Sequence of chain 1.C:
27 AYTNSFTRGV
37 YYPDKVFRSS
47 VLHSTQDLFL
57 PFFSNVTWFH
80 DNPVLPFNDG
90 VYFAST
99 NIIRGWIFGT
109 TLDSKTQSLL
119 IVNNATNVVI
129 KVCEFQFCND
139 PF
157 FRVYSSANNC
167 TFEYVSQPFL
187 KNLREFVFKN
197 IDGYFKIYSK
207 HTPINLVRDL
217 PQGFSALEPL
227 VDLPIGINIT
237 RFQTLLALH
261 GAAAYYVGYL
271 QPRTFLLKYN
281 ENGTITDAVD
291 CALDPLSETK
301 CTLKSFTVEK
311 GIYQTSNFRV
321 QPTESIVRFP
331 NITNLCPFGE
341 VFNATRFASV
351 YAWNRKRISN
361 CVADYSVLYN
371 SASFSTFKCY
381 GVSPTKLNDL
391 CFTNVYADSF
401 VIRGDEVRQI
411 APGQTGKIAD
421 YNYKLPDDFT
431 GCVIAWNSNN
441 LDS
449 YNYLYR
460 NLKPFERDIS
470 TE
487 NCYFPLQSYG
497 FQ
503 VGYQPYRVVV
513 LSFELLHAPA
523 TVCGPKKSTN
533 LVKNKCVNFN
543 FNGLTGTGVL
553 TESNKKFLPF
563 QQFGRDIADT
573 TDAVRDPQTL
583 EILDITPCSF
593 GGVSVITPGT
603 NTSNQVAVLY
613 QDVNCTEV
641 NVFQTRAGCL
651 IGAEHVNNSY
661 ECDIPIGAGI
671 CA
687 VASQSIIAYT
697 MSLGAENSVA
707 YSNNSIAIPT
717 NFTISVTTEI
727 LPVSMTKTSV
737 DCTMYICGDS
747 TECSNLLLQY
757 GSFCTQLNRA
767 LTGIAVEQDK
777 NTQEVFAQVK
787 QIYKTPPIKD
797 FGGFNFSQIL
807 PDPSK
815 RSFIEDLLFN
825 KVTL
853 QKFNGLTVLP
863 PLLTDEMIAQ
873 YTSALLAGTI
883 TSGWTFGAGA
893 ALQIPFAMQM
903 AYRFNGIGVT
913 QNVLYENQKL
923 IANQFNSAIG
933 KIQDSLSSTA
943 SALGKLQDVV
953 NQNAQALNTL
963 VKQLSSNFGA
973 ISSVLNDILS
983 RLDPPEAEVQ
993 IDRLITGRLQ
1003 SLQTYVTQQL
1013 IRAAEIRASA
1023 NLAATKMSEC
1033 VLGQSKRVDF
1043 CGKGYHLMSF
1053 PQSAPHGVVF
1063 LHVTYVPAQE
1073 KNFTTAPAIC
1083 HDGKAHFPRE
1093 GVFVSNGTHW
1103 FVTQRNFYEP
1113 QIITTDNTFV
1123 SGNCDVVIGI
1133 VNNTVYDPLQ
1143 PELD

Sequence of chain 1.B:
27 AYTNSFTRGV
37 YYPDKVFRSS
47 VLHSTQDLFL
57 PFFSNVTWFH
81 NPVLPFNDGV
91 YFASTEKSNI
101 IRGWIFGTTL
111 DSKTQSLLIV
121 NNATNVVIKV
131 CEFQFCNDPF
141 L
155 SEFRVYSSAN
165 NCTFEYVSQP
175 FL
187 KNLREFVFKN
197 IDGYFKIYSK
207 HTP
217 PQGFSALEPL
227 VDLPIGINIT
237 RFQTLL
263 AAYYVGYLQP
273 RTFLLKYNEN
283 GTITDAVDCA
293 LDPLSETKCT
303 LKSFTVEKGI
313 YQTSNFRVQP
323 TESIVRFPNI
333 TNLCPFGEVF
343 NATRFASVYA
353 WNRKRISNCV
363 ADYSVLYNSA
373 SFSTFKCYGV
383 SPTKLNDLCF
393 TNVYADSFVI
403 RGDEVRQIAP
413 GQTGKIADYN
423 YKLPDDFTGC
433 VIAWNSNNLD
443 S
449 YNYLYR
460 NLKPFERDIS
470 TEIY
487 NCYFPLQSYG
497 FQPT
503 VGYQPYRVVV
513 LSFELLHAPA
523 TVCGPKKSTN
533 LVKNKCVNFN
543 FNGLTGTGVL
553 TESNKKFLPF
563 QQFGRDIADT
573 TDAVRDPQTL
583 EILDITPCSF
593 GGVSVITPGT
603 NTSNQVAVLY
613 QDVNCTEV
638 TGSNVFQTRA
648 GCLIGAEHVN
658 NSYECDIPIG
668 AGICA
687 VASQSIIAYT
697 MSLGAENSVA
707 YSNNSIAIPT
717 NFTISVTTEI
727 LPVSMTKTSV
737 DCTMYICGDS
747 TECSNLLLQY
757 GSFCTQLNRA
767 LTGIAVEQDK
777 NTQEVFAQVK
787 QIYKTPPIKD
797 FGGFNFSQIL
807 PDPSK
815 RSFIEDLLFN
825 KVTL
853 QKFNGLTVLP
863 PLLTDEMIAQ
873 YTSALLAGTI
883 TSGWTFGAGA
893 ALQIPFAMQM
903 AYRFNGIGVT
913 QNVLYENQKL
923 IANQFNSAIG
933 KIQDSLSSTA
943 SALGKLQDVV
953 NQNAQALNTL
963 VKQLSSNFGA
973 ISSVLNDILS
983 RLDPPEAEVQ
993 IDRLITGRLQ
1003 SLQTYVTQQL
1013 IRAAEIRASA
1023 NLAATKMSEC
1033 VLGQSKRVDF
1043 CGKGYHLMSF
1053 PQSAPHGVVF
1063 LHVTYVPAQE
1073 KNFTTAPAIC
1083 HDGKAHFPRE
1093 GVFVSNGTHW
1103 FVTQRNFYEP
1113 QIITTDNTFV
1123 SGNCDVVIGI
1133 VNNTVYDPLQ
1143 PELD

A small-molecule ligand and the protein it binds are described below.
Small molecule (SMILES): CC(=O)N[C@@H]1[C@@H](O)[C@H](O)[C@@H](CO)O[C@H]1O

Binding-site contacts:
Ligand atom C1 contacts residue ASN282 of chain 1.C at 1.4 Å.
Ligand atom C6 contacts residue ASN280 of chain 1.C at 3.4 Å.
Ligand atom O5 contacts residue ASN280 of chain 1.C at 4.5 Å.
Ligand atom N2 contacts residue ASN282 of chain 1.C at 2.9 Å (h-bond).
Ligand atom C6 contacts residue ASN282 of chain 1.C at 4.4 Å.
Ligand atom O5 contacts residue GLU281 of chain 1.C at 3.9 Å.
Ligand atom O7 contacts residue ASN282 of chain 1.C at 3.5 Å (h-bond).
Ligand atom C5 contacts residue ASN282 of chain 1.C at 3.7 Å.
Ligand atom C1 contacts residue GLU281 of chain 1.C at 4.4 Å.
Ligand atom C2 contacts residue ASN282 of chain 1.C at 2.5 Å.
Ligand atom C7 contacts residue ASN282 of chain 1.C at 3.4 Å.
Ligand atom C3 contacts residue ASN282 of chain 1.C at 3.8 Å.
Ligand atom C8 contacts residue ASN282 of chain 1.C at 4.5 Å.
Ligand atom C8 contacts residue LYS558 of chain 1.B at 3.3 Å.
Ligand atom C4 contacts residue ASN282 of chain 1.C at 4.3 Å.
Ligand atom O6 contacts residue ASN280 of chain 1.C at 4.3 Å.
Ligand atom O5 contacts residue ASN282 of chain 1.C at 2.4 Å (h-bond).